Binding-site contacts:
Ligand atom C6 contacts residue TRP179 of chain 1.B at 4.1 Å (hydrophobic).
Ligand atom C1 contacts residue GLU235 of chain 1.B at 3.8 Å.
Ligand atom F1 contacts residue ASN396 of chain 1.B at 3.1 Å.
Ligand atom O3 contacts residue ASP127 of chain 1.B at 2.8 Å (salt-bridge).
Ligand atom F1 contacts residue VAL398 of chain 1.B at 4.1 Å.
Ligand atom C2 contacts residue CA1 of chain 1.OB at 3.7 Å.
Ligand atom O1 contacts residue GLU235 of chain 1.B at 3.4 Å.
Ligand atom C5 contacts residue ASP127 of chain 1.B at 3.4 Å.
Ligand atom C4 contacts residue TYR313 of chain 1.B at 3.8 Å (hydrophobic).
Ligand atom C5 contacts residue GLU340 of chain 1.B at 4.1 Å.
Ligand atom C5 contacts residue TRP381 of chain 1.B at 3.6 Å (hydrophobic).
Ligand atom O3 contacts residue TRP179 of chain 1.B at 2.9 Å (h-bond).
Ligand atom O3 contacts residue TRP381 of chain 1.B at 3.6 Å.
Ligand atom O3 contacts residue PHE246 of chain 1.B at 3.5 Å.
Ligand atom O2 contacts residue ASP127 of chain 1.B at 2.7 Å (salt-bridge).
Ligand atom C3 contacts residue GLU340 of chain 1.B at 3.4 Å.
Ligand atom C4 contacts residue TRP381 of chain 1.B at 3.9 Å (hydrophobic).
Ligand atom C5 contacts residue PHE246 of chain 1.B at 3.9 Å (hydrophobic).
Ligand atom C6 contacts residue ASP127 of chain 1.B at 3.8 Å.
Ligand atom C3 contacts residue TYR313 of chain 1.B at 3.3 Å (hydrophobic).
Ligand atom C5 contacts residue ASN396 of chain 1.B at 3.8 Å.
Ligand atom O2 contacts residue ASN396 of chain 1.B at 3.7 Å.
Ligand atom C6 contacts residue TRP381 of chain 1.B at 3.8 Å (hydrophobic).
Ligand atom C2 contacts residue GLU340 of chain 1.B at 3.1 Å.
Ligand atom C4 contacts residue GLU340 of chain 1.B at 3.8 Å.
Ligand atom O1 contacts residue GLU340 of chain 1.B at 3.0 Å (salt-bridge).
Ligand atom C4 contacts residue ASN396 of chain 1.B at 4.0 Å.
Ligand atom C1 contacts residue GLU340 of chain 1.B at 3.2 Å.
Ligand atom O1 contacts residue ASN234 of chain 1.B at 3.0 Å (h-bond).
Ligand atom C2 contacts residue GLU235 of chain 1.B at 3.4 Å.
Ligand atom O1 contacts residue HIS311 of chain 1.B at 4.0 Å.
Ligand atom O1 contacts residue TRP179 of chain 1.B at 3.9 Å.
Ligand atom C3 contacts residue CA1 of chain 1.OB at 4.0 Å.
Ligand atom C6 contacts residue GLU340 of chain 1.B at 3.3 Å.
Ligand atom O2 contacts residue TRP381 of chain 1.B at 2.8 Å (h-bond).
Ligand atom O2 contacts residue PHE128 of chain 1.B at 3.2 Å.
Ligand atom C1 contacts residue ASN234 of chain 1.B at 4.1 Å.
Ligand atom F1 contacts residue SER345 of chain 1.B at 3.4 Å.
Ligand atom C1 contacts residue PHE246 of chain 1.B at 4.0 Å (hydrophobic).
Ligand atom C2 contacts residue TYR313 of chain 1.B at 3.7 Å (hydrophobic).

Sequence of chain 1.B:
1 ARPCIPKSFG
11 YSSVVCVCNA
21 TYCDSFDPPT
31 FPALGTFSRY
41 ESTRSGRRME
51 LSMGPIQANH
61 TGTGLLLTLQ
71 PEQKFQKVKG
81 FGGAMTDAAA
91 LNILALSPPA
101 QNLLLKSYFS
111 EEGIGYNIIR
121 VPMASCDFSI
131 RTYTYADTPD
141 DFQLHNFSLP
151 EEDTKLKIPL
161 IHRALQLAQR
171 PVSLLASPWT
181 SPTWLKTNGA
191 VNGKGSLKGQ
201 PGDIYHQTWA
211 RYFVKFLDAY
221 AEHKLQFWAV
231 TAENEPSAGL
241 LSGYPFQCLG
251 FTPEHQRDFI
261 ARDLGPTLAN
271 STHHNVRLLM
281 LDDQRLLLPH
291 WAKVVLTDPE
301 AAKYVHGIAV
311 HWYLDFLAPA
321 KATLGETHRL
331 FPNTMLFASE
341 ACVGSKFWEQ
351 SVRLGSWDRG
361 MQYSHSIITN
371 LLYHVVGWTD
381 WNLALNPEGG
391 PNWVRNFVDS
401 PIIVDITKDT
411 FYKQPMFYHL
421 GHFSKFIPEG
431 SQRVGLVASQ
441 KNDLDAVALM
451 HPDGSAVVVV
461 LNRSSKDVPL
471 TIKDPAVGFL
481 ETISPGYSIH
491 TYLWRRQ

This small molecule binds to this protein.
Small molecule (SMILES): O[C@H]1[C@H](O)[C@@H](F)C=C[C@@H]1O